Binding-site contacts:
Ligand atom O05 contacts residue THR48 of chain 1.K at 3.5 Å.
Ligand atom F37 contacts residue ALA49 of chain 1.K at 3.5 Å.
Ligand atom C01 contacts residue CIT1 of chain 1.PA at 3.3 Å.
Ligand atom C14 contacts residue GLY128 of chain 1.L at 3.5 Å.
Ligand atom C13 contacts residue SER122 of chain 1.L at 3.5 Å.
Ligand atom C30 contacts residue THR1 of chain 1.K at 3.5 Å.
Ligand atom C29 contacts residue CIT1 of chain 1.PA at 3.0 Å.
Ligand atom O09 contacts residue SER27 of chain 1.K at 2.8 Å (h-bond).
Ligand atom O24 contacts residue ALA125 of chain 1.L at 3.4 Å (h-bond).
Ligand atom O27 contacts residue SER20 of chain 1.K at 3.4 Å.
Ligand atom F37 contacts residue VAL31 of chain 1.K at 3.6 Å.
Ligand atom N10 contacts residue SER20 of chain 1.K at 3.5 Å (h-bond).
Ligand atom O09 contacts residue GLN22 of chain 1.K at 3.0 Å (h-bond).
Ligand atom O24 contacts residue ALA126 of chain 1.L at 3.4 Å (h-bond).
Ligand atom F34 contacts residue ARG32 of chain 1.K at 3.2 Å.
Ligand atom O09 contacts residue SER20 of chain 1.K at 3.6 Å (h-bond).
Ligand atom C08 contacts residue SER27 of chain 1.K at 3.3 Å.
Ligand atom C32 contacts residue LYS33 of chain 1.K at 3.5 Å.
Ligand atom C31 contacts residue THR1 of chain 1.K at 3.5 Å.
Ligand atom C01 contacts residue THR21 of chain 1.K at 3.4 Å.
Ligand atom C07 contacts residue SER20 of chain 1.K at 3.5 Å.
Ligand atom C35 contacts residue ALA49 of chain 1.K at 3.6 Å (hydrophobic).
Ligand atom O05 contacts residue ALA49 of chain 1.K at 2.7 Å (h-bond).
Ligand atom C30 contacts residue LYS33 of chain 1.K at 3.6 Å.
Ligand atom C07 contacts residue ASP124 of chain 1.L at 3.0 Å.
Ligand atom N28 contacts residue GLY47 of chain 1.K at 2.8 Å (h-bond).
Ligand atom F37 contacts residue SER20 of chain 1.K at 3.6 Å.
Ligand atom C29 contacts residue THR1 of chain 1.K at 2.9 Å.
Ligand atom C31 contacts residue CIT1 of chain 1.PA at 3.5 Å.
Ligand atom C06 contacts residue ASP124 of chain 1.L at 3.5 Å.
Ligand atom F34 contacts residue VAL53 of chain 1.K at 3.4 Å.
Ligand atom N28 contacts residue CIT1 of chain 1.PA at 3.0 Å (h-bond).
Ligand atom C32 contacts residue ILE45 of chain 1.K at 3.2 Å (hydrophobic).
Ligand atom C33 contacts residue LYS33 of chain 1.K at 3.6 Å.
Ligand atom N17 contacts residue ASP124 of chain 1.L at 2.7 Å (salt-bridge).
Ligand atom N03 contacts residue THR21 of chain 1.K at 2.8 Å (h-bond).
Ligand atom N25 contacts residue ASP124 of chain 1.L at 3.3 Å.
Ligand atom C08 contacts residue SER20 of chain 1.K at 3.2 Å.
Ligand atom C08 contacts residue ASP124 of chain 1.L at 3.6 Å.
Ligand atom O27 contacts residue THR21 of chain 1.K at 3.0 Å (h-bond).

Sequence of chain 1.L:
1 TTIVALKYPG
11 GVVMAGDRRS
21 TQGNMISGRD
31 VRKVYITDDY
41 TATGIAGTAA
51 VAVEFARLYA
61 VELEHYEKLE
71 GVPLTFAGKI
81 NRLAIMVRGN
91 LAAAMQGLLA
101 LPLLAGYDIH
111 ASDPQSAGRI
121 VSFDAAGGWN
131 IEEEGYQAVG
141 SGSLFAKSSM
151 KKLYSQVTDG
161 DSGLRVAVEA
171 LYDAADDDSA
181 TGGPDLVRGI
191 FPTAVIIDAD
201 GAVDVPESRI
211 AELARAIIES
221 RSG

Sequence of chain 1.K:
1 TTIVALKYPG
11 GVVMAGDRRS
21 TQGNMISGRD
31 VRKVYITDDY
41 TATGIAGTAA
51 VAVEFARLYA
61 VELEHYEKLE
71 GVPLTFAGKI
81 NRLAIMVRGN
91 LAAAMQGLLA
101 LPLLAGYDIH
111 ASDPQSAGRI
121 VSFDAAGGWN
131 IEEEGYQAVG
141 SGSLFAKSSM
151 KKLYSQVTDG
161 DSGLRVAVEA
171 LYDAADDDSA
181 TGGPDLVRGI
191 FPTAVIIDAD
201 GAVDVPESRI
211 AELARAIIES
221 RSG

The small molecule below binds the protein below.
Small molecule (SMILES): Cc1cc(C(=O)N[C@@H](CC(=O)N2CCCC[C@@H]2C)C(=O)N[C@@H](C)C(=O)NCc2ccc(F)cc2F)no1